Binding-site contacts:
Ligand atom O1 contacts residue PHE209 of chain 2.A at 3.7 Å.
Ligand atom C7 contacts residue ARG274 of chain 2.A at 3.5 Å.
Ligand atom N1 contacts residue LEU234 of chain 2.A at 3.9 Å.
Ligand atom N2 contacts residue ARG274 of chain 2.A at 3.9 Å.
Ligand atom C4 contacts residue PHE209 of chain 2.A at 3.8 Å (hydrophobic).
Ligand atom C9 contacts residue ASP204 of chain 2.A at 3.3 Å.
Ligand atom N5 contacts residue ASP204 of chain 2.A at 2.7 Å (salt-bridge).
Ligand atom O1 contacts residue GLY236 of chain 2.A at 3.1 Å (h-bond).
Ligand atom C11 contacts residue PHE209 of chain 2.A at 3.9 Å (hydrophobic).
Ligand atom O1 contacts residue LYS240 of chain 2.A at 3.0 Å (salt-bridge).
Ligand atom N4 contacts residue ILE142 of chain 2.A at 3.2 Å.
Ligand atom C4 contacts residue ARG274 of chain 2.A at 3.9 Å.
Ligand atom N3 contacts residue ARG274 of chain 2.A at 3.6 Å.
Ligand atom O3 contacts residue ARG274 of chain 2.A at 3.3 Å (salt-bridge).
Ligand atom C7 contacts residue PHE209 of chain 2.A at 3.4 Å (hydrophobic).
Ligand atom C9 contacts residue ARG274 of chain 2.A at 3.9 Å.
Ligand atom C3 contacts residue ARG274 of chain 2.A at 3.4 Å.
Ligand atom C6 contacts residue ARG274 of chain 2.A at 3.6 Å.
Ligand atom N1 contacts residue ASN140 of chain 2.A at 2.5 Å (h-bond).
Ligand atom C2 contacts residue MET165 of chain 2.A at 3.7 Å (hydrophobic).
Ligand atom C5 contacts residue HIS276 of chain 2.A at 3.4 Å.
Ligand atom N2 contacts residue ILE142 of chain 2.A at 3.4 Å.
Ligand atom N4 contacts residue ASP121 of chain 2.A at 3.0 Å (salt-bridge).
Ligand atom O4 contacts residue LYS240 of chain 2.A at 2.9 Å (salt-bridge).
Ligand atom O4 contacts residue ARG274 of chain 2.A at 3.9 Å.
Ligand atom N3 contacts residue ASP121 of chain 2.A at 3.2 Å (salt-bridge).
Ligand atom N5 contacts residue MET165 of chain 2.A at 3.6 Å.
Ligand atom C5 contacts residue ILE45 of chain 2.A at 3.1 Å (hydrophobic).
Ligand atom C1 contacts residue ARG274 of chain 2.A at 3.5 Å.
Ligand atom O2 contacts residue ARG274 of chain 2.A at 3.5 Å (salt-bridge).
Ligand atom N1 contacts residue ASP204 of chain 2.A at 3.0 Å (salt-bridge).
Ligand atom C9 contacts residue ASN140 of chain 2.A at 3.4 Å.
Ligand atom C6 contacts residue ILE142 of chain 2.A at 3.3 Å (hydrophobic).
Ligand atom N4 contacts residue ARG274 of chain 2.A at 3.6 Å.
Ligand atom C2 contacts residue ASP204 of chain 2.A at 3.9 Å.
Ligand atom N1 contacts residue ILE163 of chain 2.A at 3.7 Å.
Ligand atom O4 contacts residue PHE209 of chain 2.A at 3.3 Å.
Ligand atom N3 contacts residue ILE142 of chain 2.A at 3.9 Å.
Ligand atom C5 contacts residue ARG274 of chain 2.A at 3.4 Å.
Ligand atom N2 contacts residue ASN140 of chain 2.A at 3.2 Å (h-bond).

This protein binds this small molecule.
Small molecule (SMILES): COC(=O)C[C@@H](C)c1n[nH]c2nc(N)[nH]c(=O)c2c1=O

Sequence of chain 2.A:
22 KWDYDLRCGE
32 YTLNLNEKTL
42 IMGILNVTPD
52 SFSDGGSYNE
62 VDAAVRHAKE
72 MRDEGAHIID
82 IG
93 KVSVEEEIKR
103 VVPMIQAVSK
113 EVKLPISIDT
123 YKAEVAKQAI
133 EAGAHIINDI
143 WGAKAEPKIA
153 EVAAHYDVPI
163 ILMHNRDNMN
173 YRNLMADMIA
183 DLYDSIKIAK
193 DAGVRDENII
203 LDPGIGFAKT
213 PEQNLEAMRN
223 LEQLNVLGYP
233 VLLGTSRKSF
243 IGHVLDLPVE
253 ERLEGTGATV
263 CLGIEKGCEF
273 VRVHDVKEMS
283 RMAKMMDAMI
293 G